A protein and the small-molecule ligand that binds it are described below.
Small molecule (SMILES): O=C([O-])C(=O)[O-]

Sequence of chain 1.D:
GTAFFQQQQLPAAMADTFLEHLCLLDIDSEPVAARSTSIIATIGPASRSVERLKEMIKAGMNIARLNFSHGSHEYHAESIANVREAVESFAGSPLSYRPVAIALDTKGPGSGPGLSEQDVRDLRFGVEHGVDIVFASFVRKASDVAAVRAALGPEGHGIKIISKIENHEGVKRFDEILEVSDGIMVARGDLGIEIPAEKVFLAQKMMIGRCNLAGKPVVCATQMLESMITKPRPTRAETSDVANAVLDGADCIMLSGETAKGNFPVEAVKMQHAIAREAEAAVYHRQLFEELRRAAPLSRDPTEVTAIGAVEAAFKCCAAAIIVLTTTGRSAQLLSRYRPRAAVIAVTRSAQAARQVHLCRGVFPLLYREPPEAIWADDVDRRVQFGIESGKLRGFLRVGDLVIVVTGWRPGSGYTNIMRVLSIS

Binding-site contacts:
Ligand atom C2 contacts residue GLY211 of chain 1.D at 3.6 Å.
Ligand atom O3 contacts residue MG1 of chain 1.Y at 4.2 Å.
Ligand atom C1 contacts residue MG1 of chain 1.Y at 2.9 Å.
Ligand atom O3 contacts residue THR244 of chain 1.D at 3.6 Å (h-bond).
Ligand atom C1 contacts residue THR244 of chain 1.D at 4.1 Å.
Ligand atom C2 contacts residue ASP212 of chain 1.D at 3.8 Å.
Ligand atom C2 contacts residue ALA209 of chain 1.D at 3.6 Å (hydrophobic).
Ligand atom O3 contacts residue MET207 of chain 1.D at 4.1 Å.
Ligand atom O4 contacts residue ASP212 of chain 1.D at 4.0 Å.
Ligand atom O1 contacts residue LYS186 of chain 1.D at 2.9 Å (salt-bridge).
Ligand atom O2 contacts residue ASP212 of chain 1.D at 2.8 Å (salt-bridge).
Ligand atom O3 contacts residue ALA209 of chain 1.D at 4.2 Å.
Ligand atom O4 contacts residue GLY211 of chain 1.D at 2.9 Å (h-bond).
Ligand atom O3 contacts residue LYS186 of chain 1.D at 3.8 Å.
Ligand atom O3 contacts residue MET276 of chain 1.D at 4.1 Å.
Ligand atom O3 contacts residue ARG87 of chain 1.D at 3.9 Å.
Ligand atom C2 contacts residue MG1 of chain 1.Y at 3.0 Å.
Ligand atom C2 contacts residue THR244 of chain 1.D at 3.6 Å.
Ligand atom O2 contacts residue ALA209 of chain 1.D at 3.8 Å.
Ligand atom C1 contacts residue LYS186 of chain 1.D at 3.6 Å.
Ligand atom O1 contacts residue MG1 of chain 1.Y at 2.1 Å.
Ligand atom O4 contacts residue MG1 of chain 1.Y at 4.2 Å.
Ligand atom O2 contacts residue MG1 of chain 1.Y at 2.3 Å.
Ligand atom C2 contacts residue GLU188 of chain 1.D at 3.8 Å.
Ligand atom O4 contacts residue ARG210 of chain 1.D at 3.5 Å (salt-bridge).
Ligand atom O2 contacts residue GLU188 of chain 1.D at 3.1 Å (salt-bridge).
Ligand atom O4 contacts residue ALA209 of chain 1.D at 3.3 Å.
Ligand atom O2 contacts residue GLY211 of chain 1.D at 3.5 Å.
Ligand atom C1 contacts residue ALA209 of chain 1.D at 3.7 Å (hydrophobic).
Ligand atom O1 contacts residue GLU188 of chain 1.D at 3.2 Å (salt-bridge).
Ligand atom C1 contacts residue GLU188 of chain 1.D at 3.8 Å.
Ligand atom O1 contacts residue ASP212 of chain 1.D at 4.0 Å.
Ligand atom O4 contacts residue THR244 of chain 1.D at 2.6 Å (h-bond).
Ligand atom O1 contacts residue ALA209 of chain 1.D at 4.1 Å.
Ligand atom C2 contacts residue ARG210 of chain 1.D at 4.3 Å.